A protein and the small-molecule ligand that binds it are described below.
Small molecule (SMILES): CC(=O)N[C@@H]1[C@@H](O)[C@H](O)[C@@H](CO)O[C@H]1O

Sequence of chain 1.A:
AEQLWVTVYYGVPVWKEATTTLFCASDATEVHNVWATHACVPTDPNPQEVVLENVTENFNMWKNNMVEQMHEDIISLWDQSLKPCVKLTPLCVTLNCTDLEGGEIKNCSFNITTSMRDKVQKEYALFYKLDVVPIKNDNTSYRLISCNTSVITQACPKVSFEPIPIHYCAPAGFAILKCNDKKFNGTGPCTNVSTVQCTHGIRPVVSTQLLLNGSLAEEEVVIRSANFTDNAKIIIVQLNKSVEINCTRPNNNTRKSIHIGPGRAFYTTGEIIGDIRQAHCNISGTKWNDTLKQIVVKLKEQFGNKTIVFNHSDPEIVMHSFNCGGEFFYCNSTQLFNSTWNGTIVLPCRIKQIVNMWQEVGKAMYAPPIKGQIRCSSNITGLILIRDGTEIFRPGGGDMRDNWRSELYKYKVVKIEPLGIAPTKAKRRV

Binding-site contacts:
Ligand atom O5 contacts residue GLY317 of chain 1.A at 4.4 Å.
Ligand atom C8 contacts residue ASN318 of chain 1.A at 3.8 Å.
Ligand atom O7 contacts residue GLY317 of chain 1.A at 3.0 Å (h-bond).
Ligand atom C7 contacts residue GLY317 of chain 1.A at 3.1 Å.
Ligand atom C2 contacts residue ASN318 of chain 1.A at 2.5 Å.
Ligand atom C2 contacts residue GLY317 of chain 1.A at 3.3 Å.
Ligand atom N2 contacts residue GLY317 of chain 1.A at 3.2 Å (h-bond).
Ligand atom C1 contacts residue GLY317 of chain 1.A at 3.6 Å.
Ligand atom O5 contacts residue ASN318 of chain 1.A at 2.3 Å (h-bond).
Ligand atom C5 contacts residue ASN318 of chain 1.A at 3.7 Å.
Ligand atom C4 contacts residue ASN318 of chain 1.A at 4.2 Å.
Ligand atom C3 contacts residue ASN318 of chain 1.A at 3.8 Å.
Ligand atom C1 contacts residue ASN318 of chain 1.A at 1.4 Å.
Ligand atom C7 contacts residue ASN318 of chain 1.A at 3.5 Å.
Ligand atom N2 contacts residue ASN318 of chain 1.A at 2.7 Å (h-bond).
Ligand atom O7 contacts residue ASN318 of chain 1.A at 4.5 Å.
Ligand atom C8 contacts residue GLY317 of chain 1.A at 3.9 Å.